This protein binds this small molecule.
Small molecule (SMILES): CC(=O)N[C@@H]1[C@@H](O)[C@H](O)[C@@H](CO)O[C@H]1O

Binding-site contacts:
Ligand atom C5 contacts residue ASN93 of chain 1.H at 3.8 Å.
Ligand atom C7 contacts residue ASN93 of chain 1.H at 3.7 Å.
Ligand atom C2 contacts residue ASN93 of chain 1.H at 2.5 Å.
Ligand atom C5 contacts residue SER95 of chain 1.H at 4.1 Å.
Ligand atom O7 contacts residue ASN93 of chain 1.H at 4.0 Å.
Ligand atom C1 contacts residue SER95 of chain 1.H at 3.3 Å.
Ligand atom O5 contacts residue SER95 of chain 1.H at 3.1 Å (h-bond).
Ligand atom C4 contacts residue ASN93 of chain 1.H at 4.4 Å.
Ligand atom C3 contacts residue ASN93 of chain 1.H at 3.9 Å.
Ligand atom N2 contacts residue ASN93 of chain 1.H at 2.9 Å (h-bond).
Ligand atom C6 contacts residue SER95 of chain 1.H at 4.5 Å.
Ligand atom C1 contacts residue ASN93 of chain 1.H at 1.5 Å.
Ligand atom O5 contacts residue ASN93 of chain 1.H at 2.5 Å (h-bond).

Sequence of chain 1.H:
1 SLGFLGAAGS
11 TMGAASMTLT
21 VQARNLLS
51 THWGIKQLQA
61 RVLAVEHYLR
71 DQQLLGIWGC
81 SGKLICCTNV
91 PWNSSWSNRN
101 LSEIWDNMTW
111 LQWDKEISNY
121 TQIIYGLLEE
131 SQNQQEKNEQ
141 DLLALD